Binding-site contacts:
Ligand atom C8 contacts residue LEU580 of chain 1.B at 3.4 Å (hydrophobic).
Ligand atom C1 contacts residue ASN329 of chain 1.B at 1.4 Å.
Ligand atom N2 contacts residue GLN578 of chain 1.B at 2.9 Å (h-bond).
Ligand atom C2 contacts residue GLN578 of chain 1.B at 4.0 Å.
Ligand atom C3 contacts residue GLN578 of chain 1.B at 4.3 Å.
Ligand atom C1 contacts residue GLN578 of chain 1.B at 4.2 Å.
Ligand atom C8 contacts residue GLN578 of chain 1.B at 3.4 Å.
Ligand atom C4 contacts residue ASN329 of chain 1.B at 4.3 Å.
Ligand atom C7 contacts residue ASN329 of chain 1.B at 3.7 Å.
Ligand atom C2 contacts residue ASN329 of chain 1.B at 2.7 Å.
Ligand atom N2 contacts residue ASN329 of chain 1.B at 3.2 Å (h-bond).
Ligand atom C3 contacts residue ASN329 of chain 1.B at 3.9 Å.
Ligand atom O7 contacts residue ASN329 of chain 1.B at 3.9 Å.
Ligand atom O5 contacts residue ASN329 of chain 1.B at 2.3 Å (h-bond).
Ligand atom C5 contacts residue ASN329 of chain 1.B at 3.6 Å.
Ligand atom C7 contacts residue GLN578 of chain 1.B at 3.6 Å.

Sequence of chain 1.B:
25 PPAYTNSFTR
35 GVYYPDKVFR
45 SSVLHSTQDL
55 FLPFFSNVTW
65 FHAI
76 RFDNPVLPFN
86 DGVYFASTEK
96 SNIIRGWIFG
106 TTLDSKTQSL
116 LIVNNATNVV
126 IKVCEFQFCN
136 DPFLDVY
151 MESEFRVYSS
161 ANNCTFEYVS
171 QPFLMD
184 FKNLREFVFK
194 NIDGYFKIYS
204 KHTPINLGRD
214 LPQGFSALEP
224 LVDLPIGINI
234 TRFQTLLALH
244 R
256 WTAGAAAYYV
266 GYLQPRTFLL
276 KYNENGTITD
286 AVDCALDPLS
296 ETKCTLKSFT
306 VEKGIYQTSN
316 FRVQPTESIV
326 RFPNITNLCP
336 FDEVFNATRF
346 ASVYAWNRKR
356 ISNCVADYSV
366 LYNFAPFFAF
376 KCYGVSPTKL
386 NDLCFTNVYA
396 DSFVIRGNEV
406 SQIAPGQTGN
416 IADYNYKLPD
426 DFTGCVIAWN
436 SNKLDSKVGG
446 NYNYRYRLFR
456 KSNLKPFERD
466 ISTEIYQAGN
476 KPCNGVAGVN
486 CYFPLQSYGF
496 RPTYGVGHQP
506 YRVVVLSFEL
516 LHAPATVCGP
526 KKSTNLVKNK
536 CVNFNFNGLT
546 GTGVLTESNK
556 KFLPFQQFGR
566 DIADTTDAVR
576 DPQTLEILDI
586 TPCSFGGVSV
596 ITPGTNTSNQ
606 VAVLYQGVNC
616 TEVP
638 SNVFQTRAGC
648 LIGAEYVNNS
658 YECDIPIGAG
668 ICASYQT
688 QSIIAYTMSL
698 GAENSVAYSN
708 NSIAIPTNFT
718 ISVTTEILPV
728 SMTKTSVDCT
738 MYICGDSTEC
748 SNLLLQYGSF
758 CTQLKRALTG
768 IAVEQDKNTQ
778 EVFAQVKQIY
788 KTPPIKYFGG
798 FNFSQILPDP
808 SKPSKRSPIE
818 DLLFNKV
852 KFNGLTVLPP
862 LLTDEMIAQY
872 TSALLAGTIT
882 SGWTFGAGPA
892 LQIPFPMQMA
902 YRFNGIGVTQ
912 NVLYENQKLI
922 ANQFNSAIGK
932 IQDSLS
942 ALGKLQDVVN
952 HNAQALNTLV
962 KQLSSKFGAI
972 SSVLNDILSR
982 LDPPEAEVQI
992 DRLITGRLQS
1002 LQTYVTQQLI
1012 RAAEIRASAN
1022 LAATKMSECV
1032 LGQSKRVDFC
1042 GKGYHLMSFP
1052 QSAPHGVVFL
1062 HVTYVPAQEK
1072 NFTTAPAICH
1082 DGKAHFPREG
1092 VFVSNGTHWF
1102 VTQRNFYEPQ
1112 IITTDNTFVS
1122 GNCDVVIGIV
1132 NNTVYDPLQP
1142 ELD

The protein below binds the small molecule below.
Small molecule (SMILES): CC(=O)N[C@H]1[C@H](O[C@H]2[C@H](O)[C@@H](NC(C)=O)CO[C@@H]2CO)O[C@H](CO)[C@@H](O)[C@@H]1O